A small-molecule ligand and the protein it binds are described below.
Small molecule (SMILES): CC(C)Cn1c(=O)n(C)c(=O)c2c(-c3ccncc3)n(Cc3cccc4ccccc34)nc21

Binding-site contacts:
Ligand atom C27 contacts residue GLU150 of chain 1.A at 3.8 Å.
Ligand atom N16 contacts residue TRP252 of chain 1.A at 3.6 Å.
Ligand atom C7 contacts residue TRP252 of chain 1.A at 3.9 Å (hydrophobic).
Ligand atom O11 contacts residue TRP252 of chain 1.A at 3.8 Å.
Ligand atom C25 contacts residue VAL10 of chain 1.A at 3.5 Å (hydrophobic).
Ligand atom C19 contacts residue SER152 of chain 1.A at 3.5 Å.
Ligand atom C33 contacts residue GLY11 of chain 1.A at 3.6 Å.
Ligand atom N15 contacts residue TRP252 of chain 1.A at 3.8 Å.
Ligand atom C6 contacts residue TRP252 of chain 1.A at 3.5 Å (hydrophobic).
Ligand atom C31 contacts residue GLY11 of chain 1.A at 3.6 Å.
Ligand atom C30 contacts residue LEU186 of chain 1.A at 4.0 Å (hydrophobic).
Ligand atom C5 contacts residue LEU186 of chain 1.A at 3.9 Å (hydrophobic).
Ligand atom C23 contacts residue GLN248 of chain 1.A at 3.6 Å.
Ligand atom C32 contacts residue THR182 of chain 1.A at 3.7 Å.
Ligand atom C32 contacts residue GLY11 of chain 1.A at 3.4 Å.
Ligand atom C23 contacts residue VAL10 of chain 1.A at 3.8 Å (hydrophobic).
Ligand atom N20 contacts residue GLU150 of chain 1.A at 3.9 Å.
Ligand atom C26 contacts residue VAL10 of chain 1.A at 3.4 Å (hydrophobic).
Ligand atom C22 contacts residue TRP252 of chain 1.A at 3.7 Å (hydrophobic).
Ligand atom C12 contacts residue TRP252 of chain 1.A at 3.6 Å (hydrophobic).
Ligand atom N20 contacts residue SER152 of chain 1.A at 3.5 Å.
Ligand atom N3 contacts residue TRP252 of chain 1.A at 3.4 Å.
Ligand atom C27 contacts residue VAL10 of chain 1.A at 3.7 Å (hydrophobic).
Ligand atom C9 contacts residue PHE13 of chain 1.A at 3.4 Å (hydrophobic).
Ligand atom C24 contacts residue VAL10 of chain 1.A at 3.7 Å (hydrophobic).
Ligand atom C27 contacts residue HIS183 of chain 1.A at 3.9 Å.
Ligand atom C14 contacts residue TRP252 of chain 1.A at 3.8 Å (hydrophobic).
Ligand atom C18 contacts residue ILE149 of chain 1.A at 3.8 Å (hydrophobic).
Ligand atom C5 contacts residue TRP252 of chain 1.A at 3.6 Å (hydrophobic).
Ligand atom C4 contacts residue TRP252 of chain 1.A at 3.5 Å (hydrophobic).
Ligand atom O13 contacts residue LEU154 of chain 1.A at 3.6 Å.
Ligand atom C32 contacts residue LEU186 of chain 1.A at 3.7 Å (hydrophobic).
Ligand atom C33 contacts residue HIS183 of chain 1.A at 3.6 Å.
Ligand atom C31 contacts residue LEU186 of chain 1.A at 3.5 Å (hydrophobic).
Ligand atom C32 contacts residue HIS183 of chain 1.A at 3.9 Å.
Ligand atom C2 contacts residue TRP252 of chain 1.A at 3.4 Å (hydrophobic).
Ligand atom C19 contacts residue ILE149 of chain 1.A at 3.2 Å (hydrophobic).
Ligand atom C22 contacts residue GLN248 of chain 1.A at 3.5 Å.
Ligand atom N1 contacts residue TRP252 of chain 1.A at 3.3 Å.
Ligand atom O13 contacts residue TRP252 of chain 1.A at 3.6 Å.

Sequence of chain 1.A:
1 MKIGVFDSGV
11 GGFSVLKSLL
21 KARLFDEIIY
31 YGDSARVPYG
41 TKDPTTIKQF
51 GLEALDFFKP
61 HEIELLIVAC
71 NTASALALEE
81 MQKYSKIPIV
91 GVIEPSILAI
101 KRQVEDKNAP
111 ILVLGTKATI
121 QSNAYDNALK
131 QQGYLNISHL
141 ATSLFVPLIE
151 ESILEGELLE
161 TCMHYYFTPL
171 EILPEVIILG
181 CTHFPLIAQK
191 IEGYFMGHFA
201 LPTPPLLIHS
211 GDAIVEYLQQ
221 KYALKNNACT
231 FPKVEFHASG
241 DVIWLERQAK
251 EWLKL